Binding-site contacts:
Ligand atom NAQ contacts residue TYR205 of chain 1.C at 3.8 Å.
Ligand atom CAD contacts residue TRP164 of chain 1.C at 3.8 Å (hydrophobic).
Ligand atom CAK contacts residue TRP164 of chain 1.C at 4.1 Å (hydrophobic).
Ligand atom CAW contacts residue TYR205 of chain 1.C at 3.4 Å (hydrophobic).
Ligand atom CAN contacts residue TYR212 of chain 1.C at 3.5 Å (hydrophobic).
Ligand atom CAV contacts residue ILE135 of chain 1.D at 4.1 Å (hydrophobic).
Ligand atom CAL contacts residue TYR110 of chain 1.C at 4.0 Å (hydrophobic).
Ligand atom CAG contacts residue TYR110 of chain 1.C at 4.0 Å (hydrophobic).
Ligand atom CAL contacts residue TYR212 of chain 1.C at 3.8 Å (hydrophobic).
Ligand atom CAX contacts residue TYR205 of chain 1.C at 4.4 Å (hydrophobic).
Ligand atom CAJ contacts residue TYR212 of chain 1.C at 4.4 Å (hydrophobic).
Ligand atom CAO contacts residue TYR205 of chain 1.C at 3.3 Å (hydrophobic).
Ligand atom CAT contacts residue TYR212 of chain 1.C at 3.6 Å (hydrophobic).
Ligand atom CAV contacts residue TRP164 of chain 1.C at 3.0 Å (hydrophobic).
Ligand atom CAT contacts residue TRP164 of chain 1.C at 4.1 Å (hydrophobic).
Ligand atom CAX contacts residue TYR212 of chain 1.C at 4.1 Å (hydrophobic).
Ligand atom CAS contacts residue TRP164 of chain 1.C at 3.1 Å (hydrophobic).
Ligand atom CAC contacts residue TRP164 of chain 1.C at 4.4 Å (hydrophobic).
Ligand atom CAU contacts residue TRP164 of chain 1.C at 3.0 Å (hydrophobic).
Ligand atom CAD contacts residue ILE135 of chain 1.D at 3.3 Å (hydrophobic).
Ligand atom CAE contacts residue TYR212 of chain 1.C at 4.3 Å (hydrophobic).
Ligand atom CAC contacts residue ILE135 of chain 1.D at 3.8 Å (hydrophobic).
Ligand atom CAR contacts residue TRP164 of chain 1.C at 4.4 Å (hydrophobic).
Ligand atom C17 contacts residue TYR205 of chain 1.C at 3.8 Å (hydrophobic).
Ligand atom CAE contacts residue TRP164 of chain 1.C at 3.8 Å (hydrophobic).
Ligand atom CAM contacts residue TYR205 of chain 1.C at 4.4 Å (hydrophobic).
Ligand atom CAG contacts residue TRP164 of chain 1.C at 4.4 Å (hydrophobic).
Ligand atom NAQ contacts residue TYR212 of chain 1.C at 3.8 Å.

Sequence of chain 1.C:
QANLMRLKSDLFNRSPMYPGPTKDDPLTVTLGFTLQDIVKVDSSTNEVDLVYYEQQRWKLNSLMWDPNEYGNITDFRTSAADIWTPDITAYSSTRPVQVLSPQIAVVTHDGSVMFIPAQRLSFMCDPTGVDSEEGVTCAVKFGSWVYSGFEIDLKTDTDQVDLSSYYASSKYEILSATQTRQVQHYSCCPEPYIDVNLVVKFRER

The protein below binds the small molecule below.
Small molecule (SMILES): c1ccc(C2CCN(CCc3cc4ccccc4[nH]3)CC2)cc1

Sequence of chain 1.D:
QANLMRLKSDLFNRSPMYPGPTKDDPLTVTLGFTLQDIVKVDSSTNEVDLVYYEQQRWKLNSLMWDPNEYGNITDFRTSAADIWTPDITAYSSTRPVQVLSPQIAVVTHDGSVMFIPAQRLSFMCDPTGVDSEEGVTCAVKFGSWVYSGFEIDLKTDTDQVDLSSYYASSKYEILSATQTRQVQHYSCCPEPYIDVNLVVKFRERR